Binding-site contacts:
Ligand atom C02 contacts residue TYR165 of chain 1.E at 4.3 Å (hydrophobic).
Ligand atom C09 contacts residue TYR28 of chain 1.D at 3.9 Å (hydrophobic).
Ligand atom C10 contacts residue TYR28 of chain 1.D at 3.9 Å (hydrophobic).
Ligand atom C06 contacts residue GLU121 of chain 1.E at 4.0 Å.
Ligand atom C07 contacts residue TYR165 of chain 1.E at 4.2 Å (hydrophobic).
Ligand atom C05 contacts residue PHE9 of chain 1.D at 3.6 Å (hydrophobic).
Ligand atom C09 contacts residue PHE123 of chain 1.E at 3.7 Å (hydrophobic).
Ligand atom C04 contacts residue TYR165 of chain 1.E at 4.2 Å (hydrophobic).
Ligand atom BR contacts residue ASN93 of chain 1.D at 3.5 Å.
Ligand atom C03 contacts residue PHE9 of chain 1.D at 4.1 Å (hydrophobic).
Ligand atom C01 contacts residue PHE178 of chain 1.E at 3.4 Å (hydrophobic).
Ligand atom C07 contacts residue PHE123 of chain 1.E at 4.4 Å (hydrophobic).
Ligand atom C07 contacts residue GLU121 of chain 1.E at 3.8 Å.
Ligand atom N contacts residue TYR165 of chain 1.E at 4.4 Å.
Ligand atom C01 contacts residue TYR165 of chain 1.E at 4.0 Å (hydrophobic).
Ligand atom C04 contacts residue PHE9 of chain 1.D at 4.1 Å (hydrophobic).
Ligand atom BR contacts residue PHE123 of chain 1.E at 4.4 Å.
Ligand atom C03 contacts residue TYR165 of chain 1.E at 3.7 Å (hydrophobic).
Ligand atom N contacts residue PHE123 of chain 1.E at 4.1 Å.
Ligand atom C05 contacts residue TYR165 of chain 1.E at 3.9 Å (hydrophobic).
Ligand atom C08 contacts residue PHE178 of chain 1.E at 3.4 Å (hydrophobic).
Ligand atom N contacts residue GLU67 of chain 1.E at 4.4 Å.
Ligand atom BR contacts residue TYR28 of chain 1.D at 3.8 Å.
Ligand atom N contacts residue GLU121 of chain 1.E at 3.1 Å (salt-bridge).
Ligand atom C06 contacts residue TYR165 of chain 1.E at 3.7 Å (hydrophobic).
Ligand atom N contacts residue PRO122 of chain 1.E at 3.4 Å (h-bond).
Ligand atom C02 contacts residue PHE178 of chain 1.E at 4.0 Å (hydrophobic).
Ligand atom C08 contacts residue TYR165 of chain 1.E at 4.0 Å (hydrophobic).
Ligand atom C contacts residue PHE9 of chain 1.D at 3.8 Å (hydrophobic).
Ligand atom C04 contacts residue TYR28 of chain 1.D at 4.0 Å (hydrophobic).
Ligand atom C05 contacts residue TYR28 of chain 1.D at 4.1 Å (hydrophobic).
Ligand atom C contacts residue TYR28 of chain 1.D at 3.3 Å (hydrophobic).
Ligand atom C08 contacts residue GLU121 of chain 1.E at 3.9 Å.
Ligand atom C06 contacts residue TYR28 of chain 1.D at 3.8 Å (hydrophobic).

A small-molecule ligand and the protein it binds are described below.
Small molecule (SMILES): C[C@]12CC3(N)CC(Br)(C1)C[C@@](C)(C3)C2

Sequence of chain 1.E:
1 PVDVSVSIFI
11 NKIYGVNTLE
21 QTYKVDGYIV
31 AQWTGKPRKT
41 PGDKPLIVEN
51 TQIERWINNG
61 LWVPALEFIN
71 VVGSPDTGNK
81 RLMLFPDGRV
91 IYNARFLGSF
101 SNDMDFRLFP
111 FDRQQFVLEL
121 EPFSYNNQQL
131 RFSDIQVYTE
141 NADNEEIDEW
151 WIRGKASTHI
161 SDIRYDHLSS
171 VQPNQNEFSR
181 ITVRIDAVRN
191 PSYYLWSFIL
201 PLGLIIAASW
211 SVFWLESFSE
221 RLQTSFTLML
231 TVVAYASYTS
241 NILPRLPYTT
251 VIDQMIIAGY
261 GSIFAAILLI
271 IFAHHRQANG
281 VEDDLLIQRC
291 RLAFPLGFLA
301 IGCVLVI

Sequence of chain 1.D:
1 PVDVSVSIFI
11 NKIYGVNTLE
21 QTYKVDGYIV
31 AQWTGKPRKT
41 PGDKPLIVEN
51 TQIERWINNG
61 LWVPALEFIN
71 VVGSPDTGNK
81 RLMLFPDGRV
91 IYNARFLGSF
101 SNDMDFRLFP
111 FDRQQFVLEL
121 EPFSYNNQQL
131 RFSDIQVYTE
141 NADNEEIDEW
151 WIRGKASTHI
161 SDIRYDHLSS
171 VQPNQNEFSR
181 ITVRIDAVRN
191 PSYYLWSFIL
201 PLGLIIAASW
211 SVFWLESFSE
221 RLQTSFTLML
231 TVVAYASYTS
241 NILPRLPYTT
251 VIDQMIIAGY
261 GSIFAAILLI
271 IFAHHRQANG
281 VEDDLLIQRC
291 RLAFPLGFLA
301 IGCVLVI